Sequence of chain 35.B:
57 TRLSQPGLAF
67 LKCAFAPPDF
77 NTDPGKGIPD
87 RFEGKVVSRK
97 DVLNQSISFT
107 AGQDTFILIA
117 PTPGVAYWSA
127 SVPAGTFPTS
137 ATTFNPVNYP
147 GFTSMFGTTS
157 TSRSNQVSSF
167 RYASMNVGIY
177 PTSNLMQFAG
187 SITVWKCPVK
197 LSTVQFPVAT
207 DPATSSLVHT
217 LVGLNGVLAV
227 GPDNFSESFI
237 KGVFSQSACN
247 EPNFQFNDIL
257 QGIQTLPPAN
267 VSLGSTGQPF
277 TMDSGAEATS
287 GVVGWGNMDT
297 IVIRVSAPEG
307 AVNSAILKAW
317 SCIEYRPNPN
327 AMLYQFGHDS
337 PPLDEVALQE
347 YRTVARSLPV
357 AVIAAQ

A protein and the small-molecule ligand that binds it are described below.
Small molecule (SMILES): CC(C)[C@H](NC(=O)[C@H](CCCN=C(N)N)NC(=O)[C@@H](N)CCC(=O)O)C(=O)N[C@H](C=O)CCCCN

Binding-site contacts:
Ligand atom CG2 contacts residue PHE76 of chain 35.B at 3.8 Å (hydrophobic).